This protein binds this small molecule.
Small molecule (SMILES): CC(C)CCC[C@@H](C)[C@H]1CC[C@H]2[C@@H]3CC=C4C[C@@H](O)CC[C@]4(C)[C@H]3CC[C@]12C

Binding-site contacts:
Ligand atom C21 contacts residue LEU210 of chain 1.A at 3.5 Å (hydrophobic).
Ligand atom C22 contacts residue ALA209 of chain 1.A at 3.8 Å (hydrophobic).
Ligand atom C12 contacts residue LEU214 of chain 1.A at 4.2 Å (hydrophobic).
Ligand atom C19 contacts residue POV1 of chain 1.G at 4.0 Å.
Ligand atom C18 contacts residue POV1 of chain 1.G at 4.4 Å.
Ligand atom C11 contacts residue POV1 of chain 1.G at 3.9 Å.
Ligand atom C2 contacts residue GLU217 of chain 1.A at 3.6 Å.
Ligand atom C21 contacts residue LEU214 of chain 1.A at 4.0 Å (hydrophobic).
Ligand atom C1 contacts residue GLU217 of chain 1.A at 3.7 Å.
Ligand atom C22 contacts residue LEU210 of chain 1.A at 4.1 Å (hydrophobic).
Ligand atom C12 contacts residue GLY213 of chain 1.A at 4.3 Å.

Sequence of chain 1.A:
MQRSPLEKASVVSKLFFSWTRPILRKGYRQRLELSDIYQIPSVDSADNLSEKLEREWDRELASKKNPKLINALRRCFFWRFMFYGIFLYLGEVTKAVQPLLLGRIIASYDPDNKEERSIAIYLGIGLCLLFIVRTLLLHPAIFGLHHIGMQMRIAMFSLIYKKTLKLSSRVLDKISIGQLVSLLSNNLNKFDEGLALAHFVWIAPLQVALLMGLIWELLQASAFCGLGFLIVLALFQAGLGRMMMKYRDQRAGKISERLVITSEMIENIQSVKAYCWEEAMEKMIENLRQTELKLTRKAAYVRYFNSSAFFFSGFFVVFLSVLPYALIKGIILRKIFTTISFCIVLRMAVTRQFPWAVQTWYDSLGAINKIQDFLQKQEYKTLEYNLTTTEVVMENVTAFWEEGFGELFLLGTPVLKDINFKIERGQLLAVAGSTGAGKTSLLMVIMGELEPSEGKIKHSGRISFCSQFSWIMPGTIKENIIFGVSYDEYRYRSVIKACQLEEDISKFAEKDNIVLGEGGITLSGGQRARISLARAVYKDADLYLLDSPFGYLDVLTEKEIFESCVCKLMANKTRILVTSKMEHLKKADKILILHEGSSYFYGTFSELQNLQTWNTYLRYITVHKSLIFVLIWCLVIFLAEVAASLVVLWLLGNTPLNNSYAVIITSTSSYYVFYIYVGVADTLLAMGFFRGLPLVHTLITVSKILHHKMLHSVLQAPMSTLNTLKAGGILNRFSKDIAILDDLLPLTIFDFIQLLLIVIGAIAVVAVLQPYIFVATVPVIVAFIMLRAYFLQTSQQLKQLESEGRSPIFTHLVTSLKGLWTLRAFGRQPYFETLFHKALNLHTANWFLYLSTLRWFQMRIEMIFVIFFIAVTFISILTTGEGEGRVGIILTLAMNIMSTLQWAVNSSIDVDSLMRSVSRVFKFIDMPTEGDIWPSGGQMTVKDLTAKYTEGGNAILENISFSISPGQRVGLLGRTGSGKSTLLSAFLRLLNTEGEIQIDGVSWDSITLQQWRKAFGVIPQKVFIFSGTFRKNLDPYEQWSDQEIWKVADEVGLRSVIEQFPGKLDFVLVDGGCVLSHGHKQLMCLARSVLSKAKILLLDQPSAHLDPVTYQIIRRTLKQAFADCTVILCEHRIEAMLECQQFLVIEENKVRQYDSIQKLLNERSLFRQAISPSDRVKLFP